The small molecule below binds the protein below.
Small molecule (SMILES): OC[C@H]1O[C@H](O[C@H]2[C@H](O)[C@@H](O)[C@H](OCCCCCC3CCCCC3)O[C@@H]2CO)[C@H](O)[C@@H](O)[C@@H]1O

Binding-site contacts:
Ligand atom C11 contacts residue PHE245 of chain 1.A at 3.9 Å (hydrophobic).
Ligand atom C7 contacts residue LEU269 of chain 1.A at 4.2 Å (hydrophobic).
Ligand atom C7 contacts residue THR272 of chain 1.A at 3.4 Å.
Ligand atom O21 contacts residue TYR249 of chain 1.A at 4.0 Å.
Ligand atom O12 contacts residue ARG252 of chain 1.A at 4.2 Å.
Ligand atom C17 contacts residue TYR249 of chain 1.A at 4.3 Å (hydrophobic).
Ligand atom C24 contacts residue ASP256 of chain 1.A at 3.6 Å.
Ligand atom C10 contacts residue PHE245 of chain 1.A at 3.4 Å (hydrophobic).
Ligand atom C24 contacts residue LYS255 of chain 1.A at 3.2 Å.
Ligand atom C5 contacts residue PHE108 of chain 1.A at 4.0 Å (hydrophobic).
Ligand atom C4 contacts residue TYR249 of chain 1.A at 3.5 Å (hydrophobic).
Ligand atom C5 contacts residue LEU105 of chain 1.A at 4.1 Å (hydrophobic).
Ligand atom O14 contacts residue ARG252 of chain 1.A at 4.0 Å.
Ligand atom O22 contacts residue HIS265 of chain 1.A at 3.9 Å.
Ligand atom C8 contacts residue ILE246 of chain 1.A at 4.3 Å (hydrophobic).
Ligand atom C10 contacts residue PHE108 of chain 1.A at 4.3 Å (hydrophobic).
Ligand atom O23 contacts residue LYS255 of chain 1.A at 4.2 Å.
Ligand atom C9 contacts residue LEU269 of chain 1.A at 3.9 Å (hydrophobic).
Ligand atom C5 contacts residue THR272 of chain 1.A at 4.2 Å.
Ligand atom O20 contacts residue ARG252 of chain 1.A at 3.6 Å (salt-bridge).
Ligand atom C2 contacts residue ALA104 of chain 1.A at 4.1 Å (hydrophobic).
Ligand atom C3 contacts residue LEU105 of chain 1.A at 4.0 Å (hydrophobic).
Ligand atom O21 contacts residue HIS265 of chain 1.A at 3.1 Å.
Ligand atom C17 contacts residue HIS265 of chain 1.A at 4.1 Å.
Ligand atom C2 contacts residue TYR249 of chain 1.A at 4.3 Å (hydrophobic).
Ligand atom C8 contacts residue LEU269 of chain 1.A at 3.3 Å (hydrophobic).
Ligand atom C11 contacts residue TYR249 of chain 1.A at 4.1 Å (hydrophobic).
Ligand atom O22 contacts residue TYR249 of chain 1.A at 2.6 Å (h-bond).
Ligand atom C6 contacts residue TYR249 of chain 1.A at 3.8 Å (hydrophobic).
Ligand atom O22 contacts residue ASN268 of chain 1.A at 4.0 Å.
Ligand atom C3 contacts residue PHE108 of chain 1.A at 4.3 Å (hydrophobic).
Ligand atom C11 contacts residue PHE108 of chain 1.A at 3.4 Å (hydrophobic).
Ligand atom C4 contacts residue ASN268 of chain 1.A at 4.3 Å.
Ligand atom O21 contacts residue ASP256 of chain 1.A at 3.9 Å.
Ligand atom O12 contacts residue TYR249 of chain 1.A at 4.2 Å.
Ligand atom C5 contacts residue TYR249 of chain 1.A at 4.2 Å (hydrophobic).
Ligand atom C1 contacts residue TYR249 of chain 1.A at 4.0 Å (hydrophobic).
Ligand atom C2 contacts residue PHE108 of chain 1.A at 3.8 Å (hydrophobic).
Ligand atom C18 contacts residue TYR249 of chain 1.A at 3.6 Å (hydrophobic).
Ligand atom C9 contacts residue ILE246 of chain 1.A at 3.6 Å (hydrophobic).

Sequence of chain 1.A:
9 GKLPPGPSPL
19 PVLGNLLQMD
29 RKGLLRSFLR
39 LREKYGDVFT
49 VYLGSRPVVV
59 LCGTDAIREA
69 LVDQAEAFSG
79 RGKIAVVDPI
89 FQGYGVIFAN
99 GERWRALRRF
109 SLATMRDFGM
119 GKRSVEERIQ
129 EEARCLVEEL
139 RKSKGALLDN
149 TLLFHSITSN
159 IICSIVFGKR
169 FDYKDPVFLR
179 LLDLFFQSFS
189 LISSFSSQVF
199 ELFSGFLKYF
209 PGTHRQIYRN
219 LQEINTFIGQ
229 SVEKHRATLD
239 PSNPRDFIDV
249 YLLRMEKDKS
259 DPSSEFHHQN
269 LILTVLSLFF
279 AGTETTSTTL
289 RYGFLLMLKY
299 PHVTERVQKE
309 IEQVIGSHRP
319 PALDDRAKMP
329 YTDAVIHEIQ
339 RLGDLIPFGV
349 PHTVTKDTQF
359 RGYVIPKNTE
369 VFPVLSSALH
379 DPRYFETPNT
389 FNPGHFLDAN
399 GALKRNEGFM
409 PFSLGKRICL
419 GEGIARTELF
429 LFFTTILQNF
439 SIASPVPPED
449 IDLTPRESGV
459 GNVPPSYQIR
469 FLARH